The protein below binds the small molecule below.
Small molecule (SMILES): O=C(NCc1ccc(Cn2c(C(F)(F)F)nc3ccccc32)s1)[C@H](O)[C@@H](O)C(=O)N1CCC[C@@H]1c1cccc(Cl)c1

Binding-site contacts:
Ligand atom N1 contacts residue LEU136 of chain 1.A at 3.4 Å.
Ligand atom N25 contacts residue GLU192 of chain 1.A at 3.6 Å (salt-bridge).
Ligand atom O28 contacts residue HIS191 of chain 1.A at 3.1 Å (h-bond).
Ligand atom O28 contacts residue ZN1 of chain 1.C at 2.2 Å.
Ligand atom C30 contacts residue VAL220 of chain 1.A at 3.5 Å (hydrophobic).
Ligand atom C10 contacts residue GLU184 of chain 1.A at 3.3 Å.
Ligand atom N14 contacts residue ALA225 of chain 1.A at 3.5 Å.
Ligand atom F33 contacts residue ILE224 of chain 1.A at 3.3 Å.
Ligand atom C20 contacts residue ZN1 of chain 1.C at 2.9 Å.
Ligand atom O24 contacts residue LEU134 of chain 1.A at 3.3 Å (h-bond).
Ligand atom F32 contacts residue VAL226 of chain 1.A at 2.9 Å.
Ligand atom O24 contacts residue GLY135 of chain 1.A at 3.3 Å (h-bond).
Ligand atom F34 contacts residue ASN233 of chain 1.A at 3.4 Å.
Ligand atom F33 contacts residue TYR222 of chain 1.A at 3.5 Å.
Ligand atom O29 contacts residue ZN1 of chain 1.C at 2.4 Å.
Ligand atom O29 contacts residue HIS195 of chain 1.A at 3.3 Å (h-bond).
Ligand atom F34 contacts residue TYR219 of chain 1.A at 3.5 Å.
Ligand atom C21 contacts residue GLU192 of chain 1.A at 3.4 Å.
Ligand atom F33 contacts residue TYR219 of chain 1.A at 3.5 Å.
Ligand atom O28 contacts residue HIS201 of chain 1.A at 2.8 Å (h-bond).
Ligand atom C21 contacts residue GLY135 of chain 1.A at 3.2 Å.
Ligand atom C5 contacts residue GLY135 of chain 1.A at 3.5 Å.
Ligand atom O26 contacts residue ZN1 of chain 1.C at 2.1 Å.
Ligand atom C11 contacts residue LEU187 of chain 1.A at 3.4 Å (hydrophobic).
Ligand atom N14 contacts residue SER227 of chain 1.A at 3.3 Å (h-bond).
Ligand atom O26 contacts residue HIS191 of chain 1.A at 3.1 Å (h-bond).
Ligand atom O29 contacts residue HIS201 of chain 1.A at 3.2 Å (h-bond).
Ligand atom N25 contacts residue HIS191 of chain 1.A at 3.5 Å (h-bond).
Ligand atom C7 contacts residue ALA225 of chain 1.A at 3.6 Å (hydrophobic).
Ligand atom C18 contacts residue TYR222 of chain 1.A at 3.2 Å (hydrophobic).
Ligand atom C8 contacts residue SER227 of chain 1.A at 3.2 Å.
Ligand atom C19 contacts residue ALA225 of chain 1.A at 3.6 Å (hydrophobic).
Ligand atom O26 contacts residue GLU192 of chain 1.A at 2.7 Å (salt-bridge).
Ligand atom C9 contacts residue GLU184 of chain 1.A at 3.6 Å.
Ligand atom C22 contacts residue ZN1 of chain 1.C at 3.0 Å.
Ligand atom C19 contacts residue TYR222 of chain 1.A at 3.5 Å (hydrophobic).
Ligand atom C17 contacts residue VAL220 of chain 1.A at 3.5 Å (hydrophobic).
Ligand atom O26 contacts residue HIS195 of chain 1.A at 3.3 Å (h-bond).
Ligand atom C5 contacts residue LEU136 of chain 1.A at 3.4 Å (hydrophobic).
Ligand atom C21 contacts residue ZN1 of chain 1.C at 2.8 Å.

Sequence of chain 1.A:
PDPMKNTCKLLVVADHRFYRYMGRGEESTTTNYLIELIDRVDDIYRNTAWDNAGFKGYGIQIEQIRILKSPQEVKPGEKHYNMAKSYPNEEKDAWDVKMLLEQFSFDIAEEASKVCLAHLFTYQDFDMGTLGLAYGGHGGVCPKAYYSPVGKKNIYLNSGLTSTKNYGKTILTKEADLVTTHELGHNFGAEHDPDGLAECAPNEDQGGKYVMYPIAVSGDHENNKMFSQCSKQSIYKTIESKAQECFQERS